Binding-site contacts:
Ligand atom C2 contacts residue TYR184 of chain 1.D at 3.7 Å (hydrophobic).
Ligand atom N2 contacts residue ASN141 of chain 1.D at 2.9 Å (h-bond).
Ligand atom O2 contacts residue LYS185 of chain 1.D at 4.0 Å.
Ligand atom O6 contacts residue HIS186 of chain 1.D at 4.1 Å.
Ligand atom C4 contacts residue TYR184 of chain 1.D at 3.7 Å (hydrophobic).
Ligand atom O5 contacts residue SER203 of chain 1.D at 4.1 Å.
Ligand atom C1 contacts residue LYS185 of chain 1.D at 3.4 Å.
Ligand atom O6 contacts residue TYR184 of chain 1.D at 3.1 Å (h-bond).
Ligand atom C2 contacts residue ASN141 of chain 1.D at 2.5 Å.
Ligand atom C2 contacts residue HIS186 of chain 1.D at 4.0 Å.
Ligand atom C8 contacts residue HIS186 of chain 1.D at 3.7 Å.
Ligand atom O5 contacts residue TYR184 of chain 1.D at 3.6 Å.
Ligand atom C8 contacts residue LYS180 of chain 1.D at 3.9 Å.
Ligand atom C6 contacts residue THR143 of chain 1.D at 3.8 Å.
Ligand atom O5 contacts residue THR143 of chain 1.D at 4.1 Å.
Ligand atom C1 contacts residue ASN141 of chain 1.D at 1.4 Å.
Ligand atom C2 contacts residue LYS185 of chain 1.D at 4.2 Å.
Ligand atom C5 contacts residue SER203 of chain 1.D at 4.2 Å.
Ligand atom O7 contacts residue THR201 of chain 1.D at 4.0 Å.
Ligand atom C7 contacts residue HIS186 of chain 1.D at 3.2 Å.
Ligand atom C3 contacts residue TYR184 of chain 1.D at 4.1 Å (hydrophobic).
Ligand atom O3 contacts residue HIS186 of chain 1.D at 3.1 Å.
Ligand atom O5 contacts residue LYS185 of chain 1.D at 3.9 Å.
Ligand atom O3 contacts residue TYR184 of chain 1.D at 4.0 Å.
Ligand atom O7 contacts residue TYR184 of chain 1.D at 3.7 Å.
Ligand atom C8 contacts residue TYR205 of chain 1.D at 3.6 Å (hydrophobic).
Ligand atom O7 contacts residue ASN141 of chain 1.D at 3.8 Å.
Ligand atom C3 contacts residue ASN141 of chain 1.D at 3.8 Å.
Ligand atom C5 contacts residue ASN141 of chain 1.D at 3.7 Å.
Ligand atom C1 contacts residue HIS186 of chain 1.D at 4.1 Å.
Ligand atom C5 contacts residue TYR184 of chain 1.D at 4.1 Å (hydrophobic).
Ligand atom O5 contacts residue ASN141 of chain 1.D at 2.4 Å (h-bond).
Ligand atom C1 contacts residue SER203 of chain 1.D at 3.5 Å.
Ligand atom C1 contacts residue TYR184 of chain 1.D at 4.2 Å (hydrophobic).
Ligand atom O7 contacts residue HIS186 of chain 1.D at 2.6 Å (h-bond).
Ligand atom C6 contacts residue HIS186 of chain 1.D at 4.2 Å.
Ligand atom C7 contacts residue ASN141 of chain 1.D at 3.6 Å.
Ligand atom N2 contacts residue HIS186 of chain 1.D at 4.1 Å.
Ligand atom C5 contacts residue THR143 of chain 1.D at 4.0 Å.
Ligand atom C6 contacts residue LYS185 of chain 1.D at 4.0 Å.

Sequence of chain 1.D:
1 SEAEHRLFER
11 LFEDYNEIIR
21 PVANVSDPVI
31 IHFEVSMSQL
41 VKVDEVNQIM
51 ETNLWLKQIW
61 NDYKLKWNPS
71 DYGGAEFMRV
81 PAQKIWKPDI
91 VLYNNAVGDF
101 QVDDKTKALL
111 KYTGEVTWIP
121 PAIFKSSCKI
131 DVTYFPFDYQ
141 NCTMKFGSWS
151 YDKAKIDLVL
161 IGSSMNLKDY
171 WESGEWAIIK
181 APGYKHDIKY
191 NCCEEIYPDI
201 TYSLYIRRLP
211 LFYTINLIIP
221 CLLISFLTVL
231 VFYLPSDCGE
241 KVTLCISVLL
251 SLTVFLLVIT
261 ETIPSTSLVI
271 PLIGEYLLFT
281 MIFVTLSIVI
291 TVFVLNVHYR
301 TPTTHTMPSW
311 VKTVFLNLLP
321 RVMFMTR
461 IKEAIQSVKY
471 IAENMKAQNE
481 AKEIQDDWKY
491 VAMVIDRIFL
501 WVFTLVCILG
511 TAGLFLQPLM

The protein below binds the small molecule below.
Small molecule (SMILES): CC(=O)N[C@H]1[C@H](O[C@H]2[C@H](O)[C@@H](NC(C)=O)CO[C@@H]2CO)O[C@H](CO)[C@@H](O[C@@H]2O[C@H](CO[C@H]3O[C@H](CO)[C@@H](O)[C@H](O)[C@@H]3O)[C@@H](O)[C@H](O[C@H]3O[C@H](CO)[C@@H](O)[C@H](O)[C@@H]3O)[C@@H]2O)[C@@H]1O